A small-molecule ligand and the protein it binds are described below.
Small molecule (SMILES): CC(=O)N[C@@H]1[C@@H](O)[C@H](O)[C@@H](CO)O[C@H]1O

Binding-site contacts:
Ligand atom C1 contacts residue THR225 of chain 1.A at 4.2 Å.
Ligand atom O6 contacts residue THR97 of chain 1.A at 3.8 Å.
Ligand atom C4 contacts residue ASN223 of chain 1.A at 4.2 Å.
Ligand atom O7 contacts residue GLU454 of chain 1.C at 3.5 Å (salt-bridge).
Ligand atom C3 contacts residue ASN223 of chain 1.A at 3.8 Å.
Ligand atom C7 contacts residue GLU454 of chain 1.C at 3.8 Å.
Ligand atom C6 contacts residue ARG226 of chain 1.A at 4.3 Å.
Ligand atom C1 contacts residue ASN223 of chain 1.A at 1.4 Å.
Ligand atom C5 contacts residue ASN223 of chain 1.A at 3.7 Å.
Ligand atom O5 contacts residue THR225 of chain 1.A at 4.4 Å.
Ligand atom C8 contacts residue GLU454 of chain 1.C at 3.4 Å.
Ligand atom C5 contacts residue THR225 of chain 1.A at 4.3 Å.
Ligand atom O5 contacts residue THR97 of chain 1.A at 4.1 Å.
Ligand atom O7 contacts residue ASN223 of chain 1.A at 4.1 Å.
Ligand atom O7 contacts residue ARG446 of chain 1.C at 4.2 Å.
Ligand atom N2 contacts residue ASN223 of chain 1.A at 2.9 Å (h-bond).
Ligand atom C7 contacts residue ASN223 of chain 1.A at 3.7 Å.
Ligand atom C2 contacts residue ASN223 of chain 1.A at 2.4 Å.
Ligand atom O5 contacts residue ASN223 of chain 1.A at 2.4 Å (h-bond).
Ligand atom O6 contacts residue THR225 of chain 1.A at 3.8 Å.
Ligand atom O6 contacts residue ARG226 of chain 1.A at 3.2 Å (salt-bridge).

Sequence of chain 1.A:
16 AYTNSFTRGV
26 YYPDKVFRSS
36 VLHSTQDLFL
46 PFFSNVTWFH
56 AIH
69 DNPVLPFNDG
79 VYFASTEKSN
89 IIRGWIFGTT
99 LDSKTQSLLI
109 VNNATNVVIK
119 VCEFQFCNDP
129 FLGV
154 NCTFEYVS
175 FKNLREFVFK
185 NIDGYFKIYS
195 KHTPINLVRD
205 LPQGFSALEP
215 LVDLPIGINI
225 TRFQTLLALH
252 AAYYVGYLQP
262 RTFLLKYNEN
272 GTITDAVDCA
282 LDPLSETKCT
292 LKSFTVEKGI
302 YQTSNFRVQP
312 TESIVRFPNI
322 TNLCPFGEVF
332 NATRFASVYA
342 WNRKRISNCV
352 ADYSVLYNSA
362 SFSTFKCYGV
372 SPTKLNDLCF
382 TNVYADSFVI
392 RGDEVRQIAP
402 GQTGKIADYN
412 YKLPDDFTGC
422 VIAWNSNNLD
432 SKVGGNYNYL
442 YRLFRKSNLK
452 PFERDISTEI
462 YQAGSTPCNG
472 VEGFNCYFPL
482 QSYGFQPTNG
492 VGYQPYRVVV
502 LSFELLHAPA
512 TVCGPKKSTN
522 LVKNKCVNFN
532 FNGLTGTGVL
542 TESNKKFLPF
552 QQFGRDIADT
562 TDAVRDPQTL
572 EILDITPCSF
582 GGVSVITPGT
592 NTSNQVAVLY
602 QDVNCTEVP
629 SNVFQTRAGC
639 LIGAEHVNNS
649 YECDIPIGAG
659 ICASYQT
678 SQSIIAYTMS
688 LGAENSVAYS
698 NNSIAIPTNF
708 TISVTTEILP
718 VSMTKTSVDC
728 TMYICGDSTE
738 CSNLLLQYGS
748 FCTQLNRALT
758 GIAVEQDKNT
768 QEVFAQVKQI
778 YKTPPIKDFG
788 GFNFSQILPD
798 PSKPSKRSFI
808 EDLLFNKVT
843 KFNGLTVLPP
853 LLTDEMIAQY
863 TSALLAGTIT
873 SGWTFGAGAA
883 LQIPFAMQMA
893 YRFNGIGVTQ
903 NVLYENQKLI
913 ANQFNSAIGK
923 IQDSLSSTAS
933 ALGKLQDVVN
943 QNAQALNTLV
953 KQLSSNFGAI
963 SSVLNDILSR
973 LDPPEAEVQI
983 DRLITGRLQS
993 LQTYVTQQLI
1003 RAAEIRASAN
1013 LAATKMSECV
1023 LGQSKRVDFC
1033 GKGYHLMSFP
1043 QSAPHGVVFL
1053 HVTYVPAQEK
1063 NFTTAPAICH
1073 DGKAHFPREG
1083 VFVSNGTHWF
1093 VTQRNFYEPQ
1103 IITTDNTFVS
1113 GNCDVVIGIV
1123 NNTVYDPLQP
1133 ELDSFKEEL

Sequence of chain 1.C:
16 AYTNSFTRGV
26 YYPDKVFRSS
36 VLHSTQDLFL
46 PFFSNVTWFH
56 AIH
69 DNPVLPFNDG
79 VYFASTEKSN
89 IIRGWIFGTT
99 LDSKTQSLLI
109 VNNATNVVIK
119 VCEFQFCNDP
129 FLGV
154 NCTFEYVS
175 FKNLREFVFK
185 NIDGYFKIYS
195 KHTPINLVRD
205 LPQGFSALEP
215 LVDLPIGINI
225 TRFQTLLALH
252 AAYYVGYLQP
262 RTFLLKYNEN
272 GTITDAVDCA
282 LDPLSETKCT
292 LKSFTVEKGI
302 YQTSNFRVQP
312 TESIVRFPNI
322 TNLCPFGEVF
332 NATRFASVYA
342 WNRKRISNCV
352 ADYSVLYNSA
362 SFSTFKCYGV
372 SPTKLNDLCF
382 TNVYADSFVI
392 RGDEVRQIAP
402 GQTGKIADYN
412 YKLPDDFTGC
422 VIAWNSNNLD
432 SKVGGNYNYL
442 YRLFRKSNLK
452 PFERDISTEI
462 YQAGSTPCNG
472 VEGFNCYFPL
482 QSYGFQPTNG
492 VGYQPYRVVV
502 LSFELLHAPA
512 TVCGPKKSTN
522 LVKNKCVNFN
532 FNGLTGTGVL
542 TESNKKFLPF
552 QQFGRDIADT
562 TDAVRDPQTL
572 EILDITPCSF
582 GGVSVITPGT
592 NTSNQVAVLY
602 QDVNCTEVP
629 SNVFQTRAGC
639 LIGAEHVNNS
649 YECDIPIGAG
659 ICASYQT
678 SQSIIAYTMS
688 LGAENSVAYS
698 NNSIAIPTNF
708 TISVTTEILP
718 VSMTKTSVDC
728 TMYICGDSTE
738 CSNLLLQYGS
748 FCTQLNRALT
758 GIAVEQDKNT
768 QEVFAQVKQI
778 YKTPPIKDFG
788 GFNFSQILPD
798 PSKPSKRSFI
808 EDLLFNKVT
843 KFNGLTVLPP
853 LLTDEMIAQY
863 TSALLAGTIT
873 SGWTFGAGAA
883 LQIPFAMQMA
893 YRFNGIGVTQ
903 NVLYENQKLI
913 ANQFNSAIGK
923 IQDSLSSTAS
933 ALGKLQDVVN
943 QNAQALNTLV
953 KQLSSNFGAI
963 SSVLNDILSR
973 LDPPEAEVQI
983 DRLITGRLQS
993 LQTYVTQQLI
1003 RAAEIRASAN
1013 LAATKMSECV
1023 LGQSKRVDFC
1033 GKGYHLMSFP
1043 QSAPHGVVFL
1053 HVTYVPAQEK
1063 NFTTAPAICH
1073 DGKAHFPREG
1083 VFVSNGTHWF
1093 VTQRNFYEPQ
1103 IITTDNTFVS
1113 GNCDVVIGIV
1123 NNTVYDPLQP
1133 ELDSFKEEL